The protein below binds the small molecule below.
Small molecule (SMILES): CC(=O)N[C@@H]1[C@@H](O[C@@H]2O[C@H](CO)[C@H](O)[C@H](O[C@]3(C(=O)O)C[C@H](O)[C@@H](NC(C)=O)[C@H]([C@H](O)[C@H](O)CO)O3)[C@H]2O)[C@H](O)[C@@H](CO[C@]2(C(=O)O)C[C@H](O)[C@@H](NC(C)=O)[C@H]([C@H](O)[C@H](O)CO)O2)O[C@H]1O

Sequence of chain 11.C:
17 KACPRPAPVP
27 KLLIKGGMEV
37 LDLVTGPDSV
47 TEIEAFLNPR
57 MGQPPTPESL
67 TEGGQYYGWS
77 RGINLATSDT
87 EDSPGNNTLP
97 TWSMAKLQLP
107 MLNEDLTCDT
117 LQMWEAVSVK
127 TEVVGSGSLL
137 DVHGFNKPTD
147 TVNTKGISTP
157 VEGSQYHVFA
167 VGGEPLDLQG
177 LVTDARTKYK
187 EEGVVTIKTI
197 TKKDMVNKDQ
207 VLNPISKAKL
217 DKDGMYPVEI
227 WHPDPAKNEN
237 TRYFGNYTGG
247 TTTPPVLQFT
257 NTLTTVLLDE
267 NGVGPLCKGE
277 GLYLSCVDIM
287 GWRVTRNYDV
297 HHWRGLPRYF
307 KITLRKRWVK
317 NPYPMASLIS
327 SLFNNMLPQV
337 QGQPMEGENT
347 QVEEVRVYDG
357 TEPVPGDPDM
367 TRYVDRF

Binding-site contacts:
Ligand atom C7 contacts residue TYR72 of chain 11.C at 4.3 Å (hydrophobic).
Ligand atom C11 contacts residue TYR72 of chain 11.C at 4.2 Å (hydrophobic).
Ligand atom C4 contacts residue HIS298 of chain 11.C at 3.9 Å.
Ligand atom O4 contacts residue TYR72 of chain 11.C at 4.0 Å.
Ligand atom C8 contacts residue ARG77 of chain 11.C at 4.4 Å.
Ligand atom O3 contacts residue GLY78 of chain 11.C at 3.5 Å.
Ligand atom C3 contacts residue GLY78 of chain 11.C at 4.1 Å.
Ligand atom C6 contacts residue TYR72 of chain 11.C at 3.7 Å (hydrophobic).
Ligand atom O4 contacts residue THR291 of chain 11.C at 3.9 Å.
Ligand atom O1A contacts residue TYR72 of chain 11.C at 4.0 Å.
Ligand atom N5 contacts residue TYR72 of chain 11.C at 2.9 Å (h-bond).
Ligand atom C11 contacts residue ASP85 of chain 11.D at 4.0 Å.
Ligand atom O1B contacts residue ARG77 of chain 11.C at 3.1 Å (salt-bridge).
Ligand atom O1A contacts residue ARG77 of chain 11.C at 2.9 Å (salt-bridge).
Ligand atom C2 contacts residue GLY78 of chain 11.C at 4.0 Å.
Ligand atom O1A contacts residue GLY78 of chain 11.C at 3.1 Å (h-bond).
Ligand atom O8 contacts residue TYR72 of chain 11.C at 4.0 Å.
Ligand atom O10 contacts residue ASN293 of chain 11.C at 4.5 Å.
Ligand atom O4 contacts residue ILE79 of chain 11.C at 3.9 Å.
Ligand atom O4 contacts residue ASN80 of chain 11.C at 4.4 Å.
Ligand atom O1B contacts residue SER89 of chain 11.C at 4.4 Å.
Ligand atom O4 contacts residue GLY78 of chain 11.C at 3.4 Å.
Ligand atom C3 contacts residue GLY78 of chain 11.C at 3.8 Å.
Ligand atom C3 contacts residue HIS298 of chain 11.C at 4.0 Å.
Ligand atom C1 contacts residue TYR72 of chain 11.C at 4.3 Å (hydrophobic).
Ligand atom C10 contacts residue TYR72 of chain 11.C at 4.0 Å (hydrophobic).
Ligand atom C3 contacts residue ARG77 of chain 11.C at 4.3 Å.
Ligand atom O4 contacts residue HIS298 of chain 11.C at 3.1 Å (h-bond).
Ligand atom C1 contacts residue GLY78 of chain 11.C at 4.0 Å.
Ligand atom C4 contacts residue TYR72 of chain 11.C at 3.5 Å (hydrophobic).
Ligand atom O8 contacts residue ARG77 of chain 11.C at 3.5 Å (salt-bridge).
Ligand atom C4 contacts residue GLY78 of chain 11.C at 3.5 Å.
Ligand atom O6 contacts residue ASN93 of chain 11.C at 4.3 Å.
Ligand atom C5 contacts residue TYR72 of chain 11.C at 3.5 Å (hydrophobic).
Ligand atom C6 contacts residue ASN93 of chain 11.C at 3.9 Å.
Ligand atom O1B contacts residue TYR72 of chain 11.C at 4.2 Å.
Ligand atom C1 contacts residue ARG77 of chain 11.C at 3.4 Å.

Sequence of chain 11.D:
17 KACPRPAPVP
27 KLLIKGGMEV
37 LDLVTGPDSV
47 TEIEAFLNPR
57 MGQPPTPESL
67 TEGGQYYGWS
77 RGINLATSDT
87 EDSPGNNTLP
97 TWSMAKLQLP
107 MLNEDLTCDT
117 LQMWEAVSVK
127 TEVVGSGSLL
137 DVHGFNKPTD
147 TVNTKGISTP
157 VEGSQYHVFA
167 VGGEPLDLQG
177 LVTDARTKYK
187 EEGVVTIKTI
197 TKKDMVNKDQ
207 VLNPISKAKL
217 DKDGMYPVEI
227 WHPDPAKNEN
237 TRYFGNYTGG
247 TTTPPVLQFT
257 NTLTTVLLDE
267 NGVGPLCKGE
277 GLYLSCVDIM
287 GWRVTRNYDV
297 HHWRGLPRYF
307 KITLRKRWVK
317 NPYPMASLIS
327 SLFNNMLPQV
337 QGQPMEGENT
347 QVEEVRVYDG